A protein and the small-molecule ligand that binds it are described below.
Small molecule (SMILES): C[C@]12CC[C@H](O)CC1=CC[C@@H]1[C@@H]2CC[C@]2(C)C(=O)CC[C@@H]12

Sequence of chain 1.A:
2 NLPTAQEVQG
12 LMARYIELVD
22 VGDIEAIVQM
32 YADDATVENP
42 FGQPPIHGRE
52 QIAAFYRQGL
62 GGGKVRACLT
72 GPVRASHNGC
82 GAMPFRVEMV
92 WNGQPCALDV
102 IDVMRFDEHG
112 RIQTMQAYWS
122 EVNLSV

Binding-site contacts:
Ligand atom C6 contacts residue ASN40 of chain 1.A at 3.1 Å.
Ligand atom C2 contacts residue TYR16 of chain 1.A at 3.5 Å (hydrophobic).
Ligand atom O3 contacts residue ASP103 of chain 1.A at 2.5 Å (salt-bridge).
Ligand atom C19 contacts residue PHE56 of chain 1.A at 4.2 Å (hydrophobic).
Ligand atom C6 contacts residue TRP120 of chain 1.A at 3.7 Å (hydrophobic).
Ligand atom C4 contacts residue ALA118 of chain 1.A at 4.3 Å (hydrophobic).
Ligand atom C3 contacts residue TYR16 of chain 1.A at 3.6 Å (hydrophobic).
Ligand atom C4 contacts residue ASP103 of chain 1.A at 4.3 Å.
Ligand atom O3 contacts residue PHE86 of chain 1.A at 3.6 Å.
Ligand atom C1 contacts residue VAL20 of chain 1.A at 4.0 Å (hydrophobic).
Ligand atom C7 contacts residue LEU99 of chain 1.A at 4.2 Å (hydrophobic).
Ligand atom C10 contacts residue ASN40 of chain 1.A at 4.2 Å.
Ligand atom C18 contacts residue GLY60 of chain 1.A at 3.6 Å.
Ligand atom C2 contacts residue VAL20 of chain 1.A at 3.8 Å (hydrophobic).
Ligand atom C7 contacts residue ASN40 of chain 1.A at 4.0 Å.
Ligand atom O3 contacts residue TYR16 of chain 1.A at 2.7 Å (h-bond).
Ligand atom C7 contacts residue TRP120 of chain 1.A at 3.7 Å (hydrophobic).
Ligand atom C11 contacts residue LEU61 of chain 1.A at 4.0 Å (hydrophobic).
Ligand atom C13 contacts residue GLY60 of chain 1.A at 4.4 Å.
Ligand atom C12 contacts residue GLY60 of chain 1.A at 3.9 Å.
Ligand atom C4 contacts residue MET116 of chain 1.A at 3.9 Å (hydrophobic).
Ligand atom C2 contacts residue TYR57 of chain 1.A at 4.3 Å (hydrophobic).
Ligand atom C3 contacts residue PHE86 of chain 1.A at 3.7 Å (hydrophobic).
Ligand atom C19 contacts residue TYR57 of chain 1.A at 3.9 Å (hydrophobic).
Ligand atom C15 contacts residue TRP120 of chain 1.A at 4.0 Å (hydrophobic).
Ligand atom C15 contacts residue LEU99 of chain 1.A at 4.2 Å (hydrophobic).
Ligand atom C3 contacts residue ASP103 of chain 1.A at 3.8 Å.
Ligand atom C5 contacts residue ASN40 of chain 1.A at 3.1 Å.
Ligand atom C12 contacts residue VAL66 of chain 1.A at 4.0 Å (hydrophobic).
Ligand atom O3 contacts residue MET116 of chain 1.A at 3.6 Å.
Ligand atom C11 contacts residue VAL66 of chain 1.A at 4.2 Å (hydrophobic).
Ligand atom C1 contacts residue VAL88 of chain 1.A at 4.3 Å (hydrophobic).
Ligand atom C11 contacts residue GLY60 of chain 1.A at 4.3 Å.
Ligand atom C17 contacts residue MET90 of chain 1.A at 4.1 Å (hydrophobic).
Ligand atom C4 contacts residue TYR16 of chain 1.A at 4.2 Å (hydrophobic).
Ligand atom C14 contacts residue LEU99 of chain 1.A at 4.2 Å (hydrophobic).
Ligand atom C12 contacts residue VAL88 of chain 1.A at 4.1 Å (hydrophobic).
Ligand atom C19 contacts residue ASN40 of chain 1.A at 4.0 Å.
Ligand atom C4 contacts residue ASN40 of chain 1.A at 3.2 Å.
Ligand atom O17 contacts residue MET90 of chain 1.A at 3.3 Å.